Binding-site contacts:
Ligand atom CG1 contacts residue TRP113 of chain 1.A at 3.4 Å (hydrophobic).
Ligand atom NH2 contacts residue TRP113 of chain 1.A at 3.4 Å.
Ligand atom O contacts residue ARG167 of chain 1.A at 3.0 Å (salt-bridge).
Ligand atom NZ contacts residue ASP121 of chain 1.A at 2.8 Å (salt-bridge).
Ligand atom CD contacts residue GLY79 of chain 1.A at 3.5 Å.
Ligand atom CB contacts residue TRP113 of chain 1.A at 3.1 Å (hydrophobic).
Ligand atom O contacts residue ARG167 of chain 1.A at 3.3 Å (salt-bridge).
Ligand atom CZ contacts residue ARG35 of chain 1.A at 3.3 Å.
Ligand atom OE1 contacts residue SER34 of chain 1.A at 2.7 Å (h-bond).
Ligand atom CG2 contacts residue TRP71 of chain 1.A at 2.8 Å (hydrophobic).
Ligand atom CB contacts residue TYR206 of chain 1.A at 3.1 Å (hydrophobic).
Ligand atom CA contacts residue ASN117 of chain 1.A at 3.3 Å.
Ligand atom O contacts residue ASN164 of chain 1.A at 3.1 Å (h-bond).
Ligand atom O contacts residue TRP71 of chain 1.A at 3.2 Å (h-bond).
Ligand atom NH1 contacts residue ARG35 of chain 1.A at 2.7 Å (salt-bridge).
Ligand atom CB contacts residue ASN117 of chain 1.A at 3.5 Å.
Ligand atom CG2 contacts residue ASN75 of chain 1.A at 3.1 Å.
Ligand atom O contacts residue TRP113 of chain 1.A at 3.0 Å (h-bond).
Ligand atom N contacts residue ASN117 of chain 1.A at 2.9 Å (h-bond).
Ligand atom CD1 contacts residue GLN110 of chain 1.A at 3.3 Å.
Ligand atom NH1 contacts residue TRP160 of chain 1.A at 3.1 Å.
Ligand atom ND2 contacts residue TYR206 of chain 1.A at 3.2 Å (h-bond).
Ligand atom O contacts residue SER34 of chain 1.A at 3.3 Å.
Ligand atom N contacts residue ASN75 of chain 1.A at 3.2 Å (h-bond).
Ligand atom NZ contacts residue THR84 of chain 1.A at 2.6 Å (h-bond).
Ligand atom O contacts residue ASN75 of chain 1.A at 3.0 Å (h-bond).
Ligand atom NH2 contacts residue GLU36 of chain 1.A at 3.2 Å (salt-bridge).
Ligand atom NH1 contacts residue LEU33 of chain 1.A at 2.8 Å (h-bond).
Ligand atom O contacts residue TRP160 of chain 1.A at 3.4 Å.
Ligand atom O contacts residue ASN117 of chain 1.A at 2.9 Å (h-bond).
Ligand atom NH2 contacts residue ASN157 of chain 1.A at 3.0 Å (h-bond).
Ligand atom NH2 contacts residue ARG35 of chain 1.A at 3.0 Å (salt-bridge).
Ligand atom NH1 contacts residue ASN157 of chain 1.A at 3.2 Å (h-bond).
Ligand atom CD contacts residue TRP160 of chain 1.A at 3.4 Å (hydrophobic).
Ligand atom NH1 contacts residue TRP113 of chain 1.A at 3.5 Å (h-bond).
Ligand atom O contacts residue SER78 of chain 1.A at 3.4 Å.
Ligand atom O contacts residue TRP160 of chain 1.A at 2.9 Å (h-bond).
Ligand atom OD1 contacts residue ASP199 of chain 1.A at 2.7 Å (salt-bridge).
Ligand atom ND2 contacts residue SER163 of chain 1.A at 3.4 Å (h-bond).
Ligand atom NZ contacts residue GLY79 of chain 1.A at 3.1 Å (h-bond).

A small-molecule ligand and the protein it binds are described below.
Small molecule (SMILES): CC[C@H](C)[C@H](NC(=O)[C@H](CCCN=C(N)N)NC(=O)[C@H](CCCN=C(N)N)NC(=O)[C@H](CCCCN)NC(=O)[C@H](CC1=CN=C2C=CC=CC12)NC(=O)[C@H](Cc1ccc(O)cc1)NC(=O)[C@@H](N)CC(N)=O)C(=O)N[C@@H](CCC(=O)O)C(=O)N[C@H](C=O)C(C)C

Sequence of chain 1.A:
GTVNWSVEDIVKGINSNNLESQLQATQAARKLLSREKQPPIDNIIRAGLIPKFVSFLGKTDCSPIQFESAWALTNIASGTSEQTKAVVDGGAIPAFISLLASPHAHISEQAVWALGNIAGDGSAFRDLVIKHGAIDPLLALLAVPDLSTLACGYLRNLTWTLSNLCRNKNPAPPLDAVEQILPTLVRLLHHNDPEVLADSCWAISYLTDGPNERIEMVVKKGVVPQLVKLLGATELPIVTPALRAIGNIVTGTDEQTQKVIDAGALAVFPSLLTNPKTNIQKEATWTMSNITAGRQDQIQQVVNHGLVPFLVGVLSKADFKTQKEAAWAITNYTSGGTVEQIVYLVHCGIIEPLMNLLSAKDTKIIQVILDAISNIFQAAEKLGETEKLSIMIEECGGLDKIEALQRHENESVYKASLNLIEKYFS